Sequence of chain 1.B:
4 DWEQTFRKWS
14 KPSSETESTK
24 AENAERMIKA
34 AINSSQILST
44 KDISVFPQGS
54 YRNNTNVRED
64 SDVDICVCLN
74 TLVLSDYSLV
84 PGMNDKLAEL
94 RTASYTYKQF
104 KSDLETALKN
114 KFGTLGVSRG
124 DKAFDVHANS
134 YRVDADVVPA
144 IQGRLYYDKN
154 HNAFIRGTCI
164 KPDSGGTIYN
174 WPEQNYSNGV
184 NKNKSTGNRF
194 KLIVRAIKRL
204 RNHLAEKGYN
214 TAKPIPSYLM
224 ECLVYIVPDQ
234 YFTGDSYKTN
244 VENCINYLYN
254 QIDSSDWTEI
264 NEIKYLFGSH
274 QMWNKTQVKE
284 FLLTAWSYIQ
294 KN

Binding-site contacts:
Ligand atom O2' contacts residue TYR221 of chain 1.B at 3.4 Å.
Ligand atom O2A contacts residue MG1 of chain 1.K at 2.0 Å.
Ligand atom PG contacts residue SER53 of chain 1.B at 3.5 Å.
Ligand atom O1B contacts residue MG1 of chain 1.K at 2.1 Å.
Ligand atom PA contacts residue MG1 of chain 1.L at 3.6 Å.
Ligand atom O3B contacts residue MG1 of chain 1.K at 3.5 Å.
Ligand atom O1B contacts residue GLY52 of chain 1.B at 3.4 Å.
Ligand atom N3 contacts residue 2KH1 of chain 1.J at 3.4 Å (h-bond).
Ligand atom PB contacts residue MG1 of chain 1.K at 3.1 Å.
Ligand atom O3B contacts residue SER53 of chain 1.B at 3.6 Å.
Ligand atom O2A contacts residue MG1 of chain 1.L at 2.5 Å.
Ligand atom O1G contacts residue ASN59 of chain 1.B at 3.5 Å (h-bond).
Ligand atom N1 contacts residue 2KH1 of chain 1.J at 3.4 Å (h-bond).
Ligand atom O4' contacts residue 2KH1 of chain 1.J at 3.3 Å (h-bond).
Ligand atom PG contacts residue MG1 of chain 1.K at 3.2 Å.
Ligand atom O2' contacts residue ASN178 of chain 1.B at 3.6 Å (h-bond).
Ligand atom O3' contacts residue TYR221 of chain 1.B at 3.4 Å.
Ligand atom O1G contacts residue SER53 of chain 1.B at 2.9 Å (h-bond).
Ligand atom C2 contacts residue 2KH1 of chain 1.J at 3.1 Å.
Ligand atom O2A contacts residue ASP67 of chain 1.B at 3.0 Å (salt-bridge).
Ligand atom O3B contacts residue SER220 of chain 1.B at 3.2 Å.
Ligand atom O3G contacts residue SER220 of chain 1.B at 2.7 Å (h-bond).
Ligand atom O2 contacts residue 2KH1 of chain 1.J at 3.3 Å (h-bond).
Ligand atom O1G contacts residue LYS201 of chain 1.B at 3.0 Å (salt-bridge).
Ligand atom O4 contacts residue TRP276 of chain 1.B at 3.5 Å.
Ligand atom O1B contacts residue ASP67 of chain 1.B at 2.9 Å (salt-bridge).
Ligand atom N3A contacts residue MG1 of chain 1.K at 3.6 Å.
Ligand atom O1B contacts residue SER53 of chain 1.B at 2.9 Å (h-bond).
Ligand atom O3B contacts residue LYS201 of chain 1.B at 3.6 Å (salt-bridge).
Ligand atom PG contacts residue SER220 of chain 1.B at 3.6 Å.
Ligand atom C5' contacts residue ASP67 of chain 1.B at 3.6 Å.
Ligand atom O2G contacts residue MG1 of chain 1.K at 2.0 Å.
Ligand atom PA contacts residue MG1 of chain 1.K at 3.3 Å.
Ligand atom O5' contacts residue 2KH1 of chain 1.J at 3.5 Å.
Ligand atom O3' contacts residue GLY52 of chain 1.B at 3.4 Å.
Ligand atom O2 contacts residue ASN173 of chain 1.B at 3.4 Å (h-bond).
Ligand atom O2G contacts residue SER53 of chain 1.B at 3.6 Å (h-bond).
Ligand atom C2' contacts residue TYR221 of chain 1.B at 3.4 Å (hydrophobic).
Ligand atom C6 contacts residue 2KH1 of chain 1.J at 3.6 Å.
Ligand atom C1' contacts residue 2KH1 of chain 1.J at 3.5 Å.

This protein binds this small molecule.
Small molecule (SMILES): O=c1ccn([C@@H]2O[C@H](COP(=O)(O)NP(=O)(O)OP(=O)(O)O)[C@@H](O)[C@H]2O)c(=O)[nH]1